A small-molecule ligand and the protein it binds are described below.
Small molecule (SMILES): OC[C@H]1O[C@H](O)[C@H](O)[C@@H](O)[C@@H]1O

Sequence of chain 1.B:
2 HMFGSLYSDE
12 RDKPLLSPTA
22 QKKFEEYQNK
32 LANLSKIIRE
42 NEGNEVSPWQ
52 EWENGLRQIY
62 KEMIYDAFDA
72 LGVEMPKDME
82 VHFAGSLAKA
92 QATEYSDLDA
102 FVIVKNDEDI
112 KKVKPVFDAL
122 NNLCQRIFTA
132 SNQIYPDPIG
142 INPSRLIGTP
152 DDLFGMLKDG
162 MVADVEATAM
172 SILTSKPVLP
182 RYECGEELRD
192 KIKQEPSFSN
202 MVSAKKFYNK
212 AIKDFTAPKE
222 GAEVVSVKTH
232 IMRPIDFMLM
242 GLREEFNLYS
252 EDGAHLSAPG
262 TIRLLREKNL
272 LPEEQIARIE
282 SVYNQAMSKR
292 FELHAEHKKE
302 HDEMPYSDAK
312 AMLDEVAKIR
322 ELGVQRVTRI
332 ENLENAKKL

Binding-site contacts:
Ligand atom C1 contacts residue THR175 of chain 1.B at 4.1 Å.
Ligand atom O6 contacts residue LYS90 of chain 1.B at 3.8 Å.
Ligand atom C3 contacts residue PHE238 of chain 1.B at 4.4 Å (hydrophobic).
Ligand atom C6 contacts residue SO41 of chain 1.M at 4.3 Å.
Ligand atom C2 contacts residue MET171 of chain 1.B at 4.5 Å (hydrophobic).
Ligand atom C5 contacts residue ARG234 of chain 1.B at 4.3 Å.
Ligand atom C1 contacts residue LYS90 of chain 1.B at 3.2 Å.
Ligand atom O5 contacts residue LYS90 of chain 1.B at 2.7 Å (salt-bridge).
Ligand atom C5 contacts residue ASP237 of chain 1.B at 3.6 Å.
Ligand atom O2 contacts residue PHE238 of chain 1.B at 3.2 Å.
Ligand atom O1 contacts residue MET241 of chain 1.B at 3.4 Å (h-bond).
Ligand atom C6 contacts residue ARG234 of chain 1.B at 4.1 Å.
Ligand atom O6 contacts residue SER87 of chain 1.B at 3.2 Å (h-bond).
Ligand atom O2 contacts residue MET241 of chain 1.B at 4.5 Å.
Ligand atom C4 contacts residue ARG234 of chain 1.B at 3.5 Å.
Ligand atom C6 contacts residue ASP237 of chain 1.B at 4.1 Å.
Ligand atom C6 contacts residue SER87 of chain 1.B at 3.8 Å.
Ligand atom O1 contacts residue PHE238 of chain 1.B at 4.4 Å.
Ligand atom C5 contacts residue LYS90 of chain 1.B at 3.4 Å.
Ligand atom O2 contacts residue MET171 of chain 1.B at 3.9 Å.
Ligand atom O4 contacts residue ARG234 of chain 1.B at 3.3 Å.
Ligand atom O1 contacts residue LYS90 of chain 1.B at 3.3 Å (salt-bridge).
Ligand atom O5 contacts residue THR175 of chain 1.B at 4.2 Å.
Ligand atom O6 contacts residue SO41 of chain 1.M at 3.8 Å.
Ligand atom C6 contacts residue GLY86 of chain 1.B at 3.8 Å.
Ligand atom O4 contacts residue ASP237 of chain 1.B at 2.9 Å (salt-bridge).
Ligand atom O6 contacts residue ARG234 of chain 1.B at 3.9 Å.
Ligand atom C4 contacts residue ASP237 of chain 1.B at 3.6 Å.
Ligand atom C2 contacts residue PHE238 of chain 1.B at 4.3 Å (hydrophobic).
Ligand atom O4 contacts residue PHE238 of chain 1.B at 4.2 Å.
Ligand atom O6 contacts residue GLY86 of chain 1.B at 4.0 Å.
Ligand atom C3 contacts residue ARG234 of chain 1.B at 4.0 Å.
Ligand atom C1 contacts residue MET241 of chain 1.B at 4.2 Å (hydrophobic).
Ligand atom C6 contacts residue LYS90 of chain 1.B at 4.0 Å.
Ligand atom O6 contacts residue ASP237 of chain 1.B at 3.4 Å (salt-bridge).
Ligand atom O3 contacts residue ARG234 of chain 1.B at 3.9 Å.
Ligand atom O1 contacts residue ASP237 of chain 1.B at 4.1 Å.
Ligand atom O6 contacts residue GLN92 of chain 1.B at 3.6 Å (h-bond).